Binding-site contacts:
Ligand atom O1 contacts residue PHE28 of chain 2.A at 3.5 Å.
Ligand atom C1 contacts residue HIS24 of chain 2.A at 3.8 Å.
Ligand atom C5 contacts residue LEU99 of chain 2.A at 3.5 Å (hydrophobic).
Ligand atom C5 contacts residue PHE28 of chain 2.A at 4.0 Å (hydrophobic).
Ligand atom C5 contacts residue ILE102 of chain 2.A at 3.9 Å (hydrophobic).
Ligand atom O2 contacts residue HIS24 of chain 2.A at 2.8 Å (h-bond).
Ligand atom C3 contacts residue TYR89 of chain 2.A at 4.2 Å (hydrophobic).
Ligand atom O2 contacts residue ARG109 of chain 2.A at 2.9 Å (salt-bridge).
Ligand atom C6 contacts residue HIS24 of chain 2.A at 4.3 Å.
Ligand atom C3 contacts residue HIS95 of chain 2.A at 4.0 Å.
Ligand atom C1 contacts residue EDO1 of chain 2.D at 3.5 Å.
Ligand atom O2 contacts residue EDO1 of chain 2.D at 2.9 Å (h-bond).
Ligand atom C4 contacts residue ALA98 of chain 2.A at 4.0 Å (hydrophobic).
Ligand atom C6 contacts residue EDO1 of chain 2.D at 3.7 Å.
Ligand atom N1 contacts residue ALA26 of chain 2.A at 3.8 Å.
Ligand atom C1 contacts residue HIS95 of chain 2.A at 3.6 Å.
Ligand atom O1 contacts residue LEU99 of chain 2.A at 3.8 Å.
Ligand atom O1 contacts residue ALA26 of chain 2.A at 3.8 Å.
Ligand atom N1 contacts residue HIS24 of chain 2.A at 3.9 Å.
Ligand atom N1 contacts residue LEU99 of chain 2.A at 3.9 Å.
Ligand atom C6 contacts residue HIS95 of chain 2.A at 4.0 Å.
Ligand atom C2 contacts residue TYR89 of chain 2.A at 3.3 Å (hydrophobic).
Ligand atom C6 contacts residue LEU99 of chain 2.A at 3.9 Å (hydrophobic).
Ligand atom C2 contacts residue VAL76 of chain 2.A at 4.1 Å (hydrophobic).
Ligand atom N1 contacts residue EDO1 of chain 2.D at 3.5 Å (h-bond).
Ligand atom C6 contacts residue PHE28 of chain 2.A at 4.3 Å (hydrophobic).
Ligand atom N1 contacts residue ARG109 of chain 2.A at 3.6 Å.
Ligand atom C1 contacts residue TYR89 of chain 2.A at 4.1 Å (hydrophobic).
Ligand atom C1 contacts residue VAL76 of chain 2.A at 3.8 Å (hydrophobic).
Ligand atom N1 contacts residue PHE28 of chain 2.A at 4.2 Å.
Ligand atom C3 contacts residue ALA98 of chain 2.A at 4.3 Å (hydrophobic).
Ligand atom C2 contacts residue HIS95 of chain 2.A at 3.5 Å.
Ligand atom O2 contacts residue ALA26 of chain 2.A at 3.5 Å.
Ligand atom O1 contacts residue ARG109 of chain 2.A at 2.7 Å (salt-bridge).
Ligand atom C4 contacts residue LEU46 of chain 2.A at 3.7 Å (hydrophobic).
Ligand atom C4 contacts residue ILE102 of chain 2.A at 3.7 Å (hydrophobic).
Ligand atom C4 contacts residue LEU99 of chain 2.A at 4.2 Å (hydrophobic).
Ligand atom C3 contacts residue LEU46 of chain 2.A at 3.4 Å (hydrophobic).
Ligand atom C4 contacts residue HIS95 of chain 2.A at 4.4 Å.
Ligand atom C6 contacts residue VAL76 of chain 2.A at 4.1 Å (hydrophobic).

This protein binds this small molecule.
Small molecule (SMILES): O=[N+]([O-])c1ccccc1

Sequence of chain 2.A:
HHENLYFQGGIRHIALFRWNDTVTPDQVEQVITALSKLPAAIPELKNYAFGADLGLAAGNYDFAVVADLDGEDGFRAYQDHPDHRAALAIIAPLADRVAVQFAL